This small molecule binds to this protein.
Small molecule (SMILES): CC[C@H](C)CN(C[C@@H](O)[C@H](Cc1ccccc1)NC(=O)O[C@H]1CO[C@H]2OCC[C@H]21)S(=O)(=O)c1ccc(N)cc1

Binding-site contacts:
Ligand atom O18 contacts residue ASP25 of chain 1.B at 2.5 Å (salt-bridge).
Ligand atom C15 contacts residue GLY27 of chain 1.A at 3.6 Å.
Ligand atom C17 contacts residue ASP25 of chain 1.B at 3.2 Å.
Ligand atom C34 contacts residue ILE50 of chain 1.B at 3.5 Å (hydrophobic).
Ligand atom C30 contacts residue GLY48 of chain 1.B at 3.1 Å.
Ligand atom O18 contacts residue ASP25 of chain 1.A at 2.5 Å (salt-bridge).
Ligand atom C31 contacts residue GLY48 of chain 1.B at 3.3 Å.
Ligand atom C34 contacts residue GLY49 of chain 1.B at 3.5 Å.
Ligand atom C33 contacts residue ILE50 of chain 1.B at 3.7 Å (hydrophobic).
Ligand atom O26 contacts residue ASP30 of chain 1.B at 3.1 Å (salt-bridge).
Ligand atom C18 contacts residue ILE82 of chain 1.B at 3.7 Å (hydrophobic).
Ligand atom C3 contacts residue ASP30 of chain 1.A at 3.1 Å.
Ligand atom C12 contacts residue GLY27 of chain 1.A at 3.6 Å.
Ligand atom C16 contacts residue ASP25 of chain 1.A at 3.1 Å.
Ligand atom C34 contacts residue PRO81 of chain 1.A at 3.5 Å (hydrophobic).
Ligand atom O28 contacts residue ASP29 of chain 1.B at 2.8 Å (salt-bridge).
Ligand atom O9 contacts residue ILE50 of chain 1.B at 3.5 Å.
Ligand atom C32 contacts residue ASP25 of chain 1.A at 3.2 Å.
Ligand atom N20 contacts residue GLY27 of chain 1.B at 3.1 Å (h-bond).
Ligand atom O28 contacts residue ALA28 of chain 1.B at 3.8 Å.
Ligand atom C4 contacts residue ALA28 of chain 1.A at 3.5 Å (hydrophobic).
Ligand atom C29 contacts residue ASP29 of chain 1.B at 3.6 Å.
Ligand atom C2 contacts residue ASP30 of chain 1.A at 3.5 Å.
Ligand atom C27 contacts residue ASP29 of chain 1.B at 3.5 Å.
Ligand atom O23 contacts residue ALA28 of chain 1.B at 3.4 Å.
Ligand atom O10 contacts residue ILE50 of chain 1.B at 2.9 Å.
Ligand atom C32 contacts residue GLY27 of chain 1.B at 3.7 Å.
Ligand atom O10 contacts residue GLY49 of chain 1.A at 3.4 Å.
Ligand atom O9 contacts residue ILE84 of chain 1.A at 3.8 Å.
Ligand atom C3 contacts residue ALA28 of chain 1.A at 3.4 Å (hydrophobic).
Ligand atom N1 contacts residue ASP30 of chain 1.A at 2.9 Å (salt-bridge).
Ligand atom C6 contacts residue GLY48 of chain 1.A at 3.4 Å.
Ligand atom C29 contacts residue GLY27 of chain 1.B at 3.6 Å.
Ligand atom C35 contacts residue PRO81 of chain 1.A at 3.7 Å (hydrophobic).
Ligand atom C17 contacts residue ASP25 of chain 1.A at 3.2 Å.
Ligand atom O18 contacts residue GLY27 of chain 1.B at 3.4 Å.
Ligand atom C13 contacts residue GLY27 of chain 1.A at 3.8 Å.
Ligand atom C37 contacts residue GLY27 of chain 1.B at 3.3 Å.
Ligand atom O26 contacts residue ASP29 of chain 1.B at 3.2 Å (salt-bridge).
Ligand atom C13 contacts residue ASP25 of chain 1.B at 3.6 Å.

Sequence of chain 1.B:
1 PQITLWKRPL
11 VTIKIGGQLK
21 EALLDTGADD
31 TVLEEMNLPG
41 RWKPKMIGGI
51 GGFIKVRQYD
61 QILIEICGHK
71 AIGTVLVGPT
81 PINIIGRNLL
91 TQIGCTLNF

Sequence of chain 1.A:
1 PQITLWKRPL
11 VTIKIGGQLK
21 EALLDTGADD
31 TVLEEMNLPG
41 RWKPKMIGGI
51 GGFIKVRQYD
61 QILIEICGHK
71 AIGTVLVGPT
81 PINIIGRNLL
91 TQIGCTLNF